Binding-site contacts:
Ligand atom O6 contacts residue SER105 of chain 1.A at 3.6 Å.
Ligand atom C1 contacts residue SER105 of chain 1.A at 4.4 Å.
Ligand atom C5 contacts residue THR229 of chain 1.A at 3.9 Å.
Ligand atom O5 contacts residue THR229 of chain 1.A at 3.9 Å.
Ligand atom C1 contacts residue ASN227 of chain 1.A at 1.4 Å.
Ligand atom C1 contacts residue THR229 of chain 1.A at 3.8 Å.
Ligand atom C2 contacts residue ASN227 of chain 1.A at 2.5 Å.
Ligand atom C6 contacts residue SER105 of chain 1.A at 3.8 Å.
Ligand atom C8 contacts residue ASN227 of chain 1.A at 4.4 Å.
Ligand atom C3 contacts residue ASN227 of chain 1.A at 3.8 Å.
Ligand atom C4 contacts residue ASN227 of chain 1.A at 4.2 Å.
Ligand atom O5 contacts residue ASN227 of chain 1.A at 2.3 Å (h-bond).
Ligand atom C5 contacts residue ASN227 of chain 1.A at 3.7 Å.
Ligand atom O5 contacts residue SER105 of chain 1.A at 3.3 Å.
Ligand atom N2 contacts residue ASN227 of chain 1.A at 3.0 Å (h-bond).
Ligand atom C7 contacts residue ASN227 of chain 1.A at 3.3 Å.
Ligand atom C6 contacts residue THR229 of chain 1.A at 3.9 Å.
Ligand atom C5 contacts residue SER105 of chain 1.A at 4.2 Å.
Ligand atom O7 contacts residue ASN227 of chain 1.A at 3.1 Å (h-bond).
Ligand atom O6 contacts residue THR106 of chain 1.A at 4.4 Å.

A small-molecule ligand and the protein it binds are described below.
Small molecule (SMILES): CC(=O)N[C@@H]1[C@@H](O)[C@H](O)[C@@H](CO)O[C@H]1O

Sequence of chain 1.A:
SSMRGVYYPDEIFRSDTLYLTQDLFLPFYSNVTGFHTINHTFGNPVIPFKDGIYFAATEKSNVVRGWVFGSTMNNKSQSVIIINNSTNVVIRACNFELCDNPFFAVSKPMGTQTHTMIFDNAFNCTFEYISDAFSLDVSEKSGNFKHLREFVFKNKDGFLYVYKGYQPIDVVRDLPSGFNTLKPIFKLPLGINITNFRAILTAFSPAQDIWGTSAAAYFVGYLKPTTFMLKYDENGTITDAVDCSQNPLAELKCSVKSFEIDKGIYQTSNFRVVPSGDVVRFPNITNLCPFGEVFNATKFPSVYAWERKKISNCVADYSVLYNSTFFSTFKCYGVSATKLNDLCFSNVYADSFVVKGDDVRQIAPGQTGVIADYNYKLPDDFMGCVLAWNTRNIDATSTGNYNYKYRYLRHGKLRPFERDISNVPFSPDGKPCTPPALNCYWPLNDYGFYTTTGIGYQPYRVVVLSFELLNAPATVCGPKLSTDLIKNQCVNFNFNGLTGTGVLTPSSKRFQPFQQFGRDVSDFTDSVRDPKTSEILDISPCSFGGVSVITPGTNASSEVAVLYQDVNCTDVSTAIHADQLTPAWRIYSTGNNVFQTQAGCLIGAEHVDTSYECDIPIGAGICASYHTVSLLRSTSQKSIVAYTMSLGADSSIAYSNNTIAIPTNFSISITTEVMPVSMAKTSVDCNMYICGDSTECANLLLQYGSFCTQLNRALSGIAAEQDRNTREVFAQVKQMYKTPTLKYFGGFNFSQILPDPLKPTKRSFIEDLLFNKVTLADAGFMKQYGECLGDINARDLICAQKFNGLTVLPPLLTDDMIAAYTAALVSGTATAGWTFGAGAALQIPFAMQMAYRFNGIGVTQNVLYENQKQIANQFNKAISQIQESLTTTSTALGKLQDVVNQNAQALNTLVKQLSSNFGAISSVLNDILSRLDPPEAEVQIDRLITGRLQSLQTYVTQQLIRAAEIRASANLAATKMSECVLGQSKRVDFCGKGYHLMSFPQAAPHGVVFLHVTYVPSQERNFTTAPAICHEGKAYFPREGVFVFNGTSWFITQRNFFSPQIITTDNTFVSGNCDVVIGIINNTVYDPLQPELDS